Sequence of chain 5.A:
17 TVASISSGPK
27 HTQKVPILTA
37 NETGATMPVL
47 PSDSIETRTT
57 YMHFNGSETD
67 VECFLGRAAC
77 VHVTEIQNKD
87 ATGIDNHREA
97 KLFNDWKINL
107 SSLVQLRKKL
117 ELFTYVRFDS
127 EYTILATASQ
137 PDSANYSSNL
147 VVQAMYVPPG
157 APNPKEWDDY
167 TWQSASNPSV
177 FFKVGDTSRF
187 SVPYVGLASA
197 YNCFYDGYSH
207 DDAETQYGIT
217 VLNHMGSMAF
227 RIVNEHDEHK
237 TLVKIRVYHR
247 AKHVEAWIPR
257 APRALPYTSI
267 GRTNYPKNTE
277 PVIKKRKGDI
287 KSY

This protein binds this small molecule.
Small molecule (SMILES): Cc1cc(CCCOc2c(C)cc(-c3noc(C(F)(F)F)n3)cc2C)on1

Sequence of chain 1.C:
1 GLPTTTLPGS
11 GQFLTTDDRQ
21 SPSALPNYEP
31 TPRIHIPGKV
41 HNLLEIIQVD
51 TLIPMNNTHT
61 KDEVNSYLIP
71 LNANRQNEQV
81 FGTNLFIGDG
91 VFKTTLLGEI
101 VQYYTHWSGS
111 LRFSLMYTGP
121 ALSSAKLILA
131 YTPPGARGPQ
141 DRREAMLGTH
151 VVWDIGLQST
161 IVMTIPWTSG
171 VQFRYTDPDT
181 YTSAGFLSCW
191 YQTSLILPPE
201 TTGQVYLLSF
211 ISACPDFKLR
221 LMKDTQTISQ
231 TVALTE

Binding-site contacts:
Ligand atom F2 contacts residue PHE186 of chain 5.A at 3.1 Å.
Ligand atom C4B contacts residue TYR152 of chain 5.A at 3.6 Å (hydrophobic).
Ligand atom C1C contacts residue TYR128 of chain 5.A at 3.3 Å (hydrophobic).
Ligand atom CM6 contacts residue TYR152 of chain 5.A at 3.4 Å (hydrophobic).
Ligand atom F2 contacts residue VAL176 of chain 5.A at 2.7 Å.
Ligand atom C5B contacts residue TYR152 of chain 5.A at 3.4 Å (hydrophobic).
Ligand atom CM4 contacts residue VAL176 of chain 5.A at 3.7 Å (hydrophobic).
Ligand atom C3A contacts residue PHE186 of chain 5.A at 3.1 Å (hydrophobic).
Ligand atom N1A contacts residue PRO174 of chain 5.A at 3.5 Å.
Ligand atom C2C contacts residue TYR128 of chain 5.A at 3.2 Å (hydrophobic).
Ligand atom C2A contacts residue PHE186 of chain 5.A at 3.3 Å (hydrophobic).
Ligand atom CM2 contacts residue MET224 of chain 5.A at 3.5 Å (hydrophobic).
Ligand atom C1C contacts residue TYR197 of chain 5.A at 3.7 Å (hydrophobic).
Ligand atom C3 contacts residue LEU106 of chain 5.A at 3.4 Å (hydrophobic).
Ligand atom N3A contacts residue TYR152 of chain 5.A at 3.5 Å.
Ligand atom F3 contacts residue VAL176 of chain 5.A at 3.6 Å.
Ligand atom F3 contacts residue ALA150 of chain 5.A at 3.0 Å.
Ligand atom F3 contacts residue SER175 of chain 5.A at 2.8 Å.
Ligand atom F3 contacts residue TYR152 of chain 5.A at 3.6 Å.
Ligand atom CM3 contacts residue ASN219 of chain 5.A at 3.5 Å.
Ligand atom CM2 contacts residue TYR128 of chain 5.A at 3.4 Å (hydrophobic).
Ligand atom O1 contacts residue MET221 of chain 5.A at 3.7 Å.
Ligand atom O1A contacts residue PHE186 of chain 5.A at 3.4 Å.
Ligand atom O1A contacts residue ALA24 of chain 5.C at 3.4 Å.
Ligand atom C6B contacts residue TYR152 of chain 5.A at 3.6 Å (hydrophobic).
Ligand atom C4 contacts residue TYR197 of chain 5.A at 3.7 Å (hydrophobic).
Ligand atom CM4 contacts residue PHE186 of chain 5.A at 3.5 Å (hydrophobic).
Ligand atom C3B contacts residue MET224 of chain 5.A at 3.6 Å (hydrophobic).
Ligand atom F1 contacts residue MET224 of chain 5.A at 3.7 Å.
Ligand atom F1 contacts residue PHE186 of chain 5.A at 3.3 Å.
Ligand atom CM4 contacts residue ALA150 of chain 5.A at 3.7 Å (hydrophobic).
Ligand atom C4 contacts residue LEU106 of chain 5.A at 3.3 Å (hydrophobic).
Ligand atom N1A contacts residue ALA24 of chain 5.C at 3.3 Å.
Ligand atom N1A contacts residue PHE186 of chain 5.A at 3.5 Å.
Ligand atom C3C contacts residue TYR128 of chain 5.A at 3.1 Å (hydrophobic).
Ligand atom N3A contacts residue PHE186 of chain 5.A at 3.1 Å.
Ligand atom F3 contacts residue PRO174 of chain 5.A at 3.1 Å.
Ligand atom C2A contacts residue TYR152 of chain 5.A at 3.5 Å (hydrophobic).
Ligand atom O1A contacts residue PRO174 of chain 5.A at 3.4 Å.
Ligand atom CM6 contacts residue VAL191 of chain 5.A at 3.7 Å (hydrophobic).

Sequence of chain 5.C:
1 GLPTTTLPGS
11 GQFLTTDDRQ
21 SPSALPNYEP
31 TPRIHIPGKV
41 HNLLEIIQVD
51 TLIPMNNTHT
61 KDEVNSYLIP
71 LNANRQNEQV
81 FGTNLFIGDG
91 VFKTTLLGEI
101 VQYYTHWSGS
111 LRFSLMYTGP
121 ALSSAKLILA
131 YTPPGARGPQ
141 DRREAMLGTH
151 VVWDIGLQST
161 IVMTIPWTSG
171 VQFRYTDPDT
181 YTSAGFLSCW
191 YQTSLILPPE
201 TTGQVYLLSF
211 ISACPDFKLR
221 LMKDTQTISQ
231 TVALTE